Binding-site contacts:
Ligand atom O contacts residue SER201 of chain 1.A at 3.1 Å (h-bond).
Ligand atom CB contacts residue SER182 of chain 1.A at 3.0 Å.
Ligand atom CG2 contacts residue SER202 of chain 1.A at 3.4 Å.
Ligand atom O contacts residue GLY180 of chain 1.A at 3.8 Å.
Ligand atom CD1 contacts residue LEU198 of chain 1.A at 3.8 Å (hydrophobic).
Ligand atom N contacts residue PHE200 of chain 1.A at 3.6 Å.
Ligand atom CD contacts residue VAL80 of chain 1.A at 3.8 Å (hydrophobic).
Ligand atom C1 contacts residue HIS41 of chain 1.A at 1.3 Å.
Ligand atom CB contacts residue ARG203 of chain 1.A at 3.8 Å.
Ligand atom CB contacts residue LEU83 of chain 1.A at 3.6 Å (hydrophobic).
Ligand atom C contacts residue SER182 of chain 1.A at 2.2 Å.
Ligand atom CA contacts residue HIS41 of chain 1.A at 3.7 Å.
Ligand atom CG contacts residue PHE200 of chain 1.A at 3.5 Å (hydrophobic).
Ligand atom CG2 contacts residue ARG203 of chain 1.A at 3.1 Å.
Ligand atom CD2 contacts residue SER201 of chain 1.A at 2.8 Å.
Ligand atom CG contacts residue TRP157 of chain 1.A at 3.8 Å (hydrophobic).
Ligand atom O contacts residue HIS41 of chain 1.A at 3.5 Å (h-bond).
Ligand atom CA contacts residue SER182 of chain 1.A at 3.0 Å.
Ligand atom O contacts residue PHE200 of chain 1.A at 3.3 Å.
Ligand atom C1 contacts residue SER182 of chain 1.A at 2.7 Å.
Ligand atom CA contacts residue SER199 of chain 1.A at 3.7 Å.
Ligand atom CG contacts residue PHE200 of chain 1.A at 3.6 Å (hydrophobic).
Ligand atom N contacts residue SER201 of chain 1.A at 3.0 Å (h-bond).
Ligand atom CD contacts residue ALA82 of chain 1.A at 3.8 Å (hydrophobic).
Ligand atom N contacts residue SER199 of chain 1.A at 3.1 Å (h-bond).
Ligand atom CG contacts residue SER201 of chain 1.A at 3.6 Å.
Ligand atom O contacts residue VAL80 of chain 1.A at 3.7 Å.
Ligand atom NZ contacts residue PHE200 of chain 1.A at 3.4 Å.
Ligand atom CB contacts residue SER202 of chain 1.A at 3.8 Å.
Ligand atom C contacts residue HIS41 of chain 1.A at 3.8 Å.
Ligand atom O contacts residue SER182 of chain 1.A at 2.2 Å (h-bond).
Ligand atom CB contacts residue HIS41 of chain 1.A at 3.6 Å.
Ligand atom N contacts residue HIS41 of chain 1.A at 3.6 Å.
Ligand atom C contacts residue HIS41 of chain 1.A at 2.7 Å.
Ligand atom CD1 contacts residue SER201 of chain 1.A at 3.7 Å.
Ligand atom NZ contacts residue SER160 of chain 1.A at 3.3 Å (h-bond).
Ligand atom CA contacts residue PHE200 of chain 1.A at 3.4 Å (hydrophobic).
Ligand atom CD contacts residue PRO81 of chain 1.A at 3.4 Å (hydrophobic).
Ligand atom CE contacts residue SER160 of chain 1.A at 3.8 Å.
Ligand atom CA contacts residue SER201 of chain 1.A at 3.8 Å.

The small molecule below binds the protein below.
Small molecule (SMILES): CC(=O)N[C@@H](CCCCN)C(=O)N[C@H](C(=O)N1CCC[C@H]1C(=O)N[C@@H](CC(C)C)C(C)=O)C(C)C

Sequence of chain 1.A:
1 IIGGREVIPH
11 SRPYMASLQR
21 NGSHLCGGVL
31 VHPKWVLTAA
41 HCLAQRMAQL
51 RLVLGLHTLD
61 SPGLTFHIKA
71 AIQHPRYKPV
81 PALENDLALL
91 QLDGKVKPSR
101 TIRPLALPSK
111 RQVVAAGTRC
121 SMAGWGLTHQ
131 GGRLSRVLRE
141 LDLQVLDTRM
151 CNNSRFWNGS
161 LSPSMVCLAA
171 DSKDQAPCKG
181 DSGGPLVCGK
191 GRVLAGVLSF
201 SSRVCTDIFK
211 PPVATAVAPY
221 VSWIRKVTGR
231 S